Binding-site contacts:
Ligand atom C5 contacts residue ASN113 of chain 1.C at 4.2 Å.
Ligand atom C6 contacts residue GLU40 of chain 1.C at 4.3 Å.
Ligand atom C8 contacts residue ASN125 of chain 1.C at 4.4 Å.
Ligand atom C3 contacts residue ASN125 of chain 1.C at 3.8 Å.
Ligand atom O5 contacts residue VAL42 of chain 1.C at 4.4 Å.
Ligand atom C2 contacts residue ASN125 of chain 1.C at 2.4 Å.
Ligand atom C1 contacts residue ASN125 of chain 1.C at 1.4 Å.
Ligand atom N2 contacts residue ASN125 of chain 1.C at 2.9 Å (h-bond).
Ligand atom C5 contacts residue VAL42 of chain 1.C at 4.0 Å (hydrophobic).
Ligand atom O5 contacts residue ASN125 of chain 1.C at 2.4 Å (h-bond).
Ligand atom O5 contacts residue ASN113 of chain 1.C at 3.2 Å.
Ligand atom C7 contacts residue ASN125 of chain 1.C at 3.3 Å.
Ligand atom C6 contacts residue VAL42 of chain 1.C at 4.2 Å (hydrophobic).
Ligand atom O7 contacts residue ASN125 of chain 1.C at 3.3 Å (h-bond).
Ligand atom O7 contacts residue LYS115 of chain 1.C at 3.8 Å.
Ligand atom O6 contacts residue ASN113 of chain 1.C at 3.4 Å (h-bond).
Ligand atom C4 contacts residue ASN125 of chain 1.C at 4.2 Å.
Ligand atom C5 contacts residue ASN125 of chain 1.C at 3.7 Å.
Ligand atom C1 contacts residue ASN113 of chain 1.C at 4.0 Å.
Ligand atom C6 contacts residue ASN113 of chain 1.C at 3.3 Å.

This small molecule binds to this protein.
Small molecule (SMILES): CC(=O)N[C@@H]1[C@@H](O)[C@H](O)[C@@H](CO)O[C@H]1O

Sequence of chain 1.C:
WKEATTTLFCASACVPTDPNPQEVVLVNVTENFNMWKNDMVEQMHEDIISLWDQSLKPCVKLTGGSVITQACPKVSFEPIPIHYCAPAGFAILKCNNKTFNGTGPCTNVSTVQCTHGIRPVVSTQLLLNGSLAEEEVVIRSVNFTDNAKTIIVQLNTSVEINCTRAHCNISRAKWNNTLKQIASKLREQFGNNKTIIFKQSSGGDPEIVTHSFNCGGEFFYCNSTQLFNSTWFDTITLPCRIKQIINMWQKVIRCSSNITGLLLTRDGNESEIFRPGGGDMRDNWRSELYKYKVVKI